Binding-site contacts:
Ligand atom OP1 contacts residue PRO276 of chain 36.A at 3.1 Å.
Ligand atom C2' contacts residue TRP60 of chain 36.A at 4.1 Å (hydrophobic).
Ligand atom N1 contacts residue TRP60 of chain 36.A at 3.5 Å.
Ligand atom C1' contacts residue TRP60 of chain 36.A at 3.5 Å (hydrophobic).
Ligand atom O3' contacts residue GLN137 of chain 36.A at 2.0 Å (h-bond).
Ligand atom C4 contacts residue TRP60 of chain 36.A at 3.5 Å (hydrophobic).
Ligand atom O3' contacts residue TRP60 of chain 36.A at 4.4 Å.
Ligand atom N3 contacts residue TRP60 of chain 36.A at 3.0 Å.
Ligand atom O5' contacts residue TRP60 of chain 36.A at 3.8 Å.
Ligand atom C3' contacts residue PRO276 of chain 36.A at 3.2 Å (hydrophobic).
Ligand atom C2 contacts residue TRP60 of chain 36.A at 3.4 Å (hydrophobic).
Ligand atom N9 contacts residue TRP60 of chain 36.A at 3.8 Å.
Ligand atom O5' contacts residue GLN137 of chain 36.A at 4.3 Å.
Ligand atom C5' contacts residue PRO276 of chain 36.A at 3.7 Å (hydrophobic).
Ligand atom OP2 contacts residue PRO276 of chain 36.A at 3.9 Å.
Ligand atom C1' contacts residue GLN137 of chain 36.A at 4.0 Å.
Ligand atom O5' contacts residue PRO276 of chain 36.A at 2.8 Å.
Ligand atom C3' contacts residue GLN137 of chain 36.A at 2.6 Å.
Ligand atom O4' contacts residue TRP60 of chain 36.A at 4.2 Å.
Ligand atom C5 contacts residue TRP60 of chain 36.A at 3.8 Å (hydrophobic).
Ligand atom P contacts residue GLN137 of chain 36.A at 3.5 Å.
Ligand atom OP2 contacts residue TRP60 of chain 36.A at 4.4 Å.
Ligand atom OP2 contacts residue ARG534 of chain 36.A at 3.6 Å.
Ligand atom C4' contacts residue PRO276 of chain 36.A at 3.7 Å (hydrophobic).
Ligand atom N7 contacts residue TRP60 of chain 36.A at 3.9 Å.
Ligand atom N6 contacts residue ASP58 of chain 36.A at 4.3 Å.
Ligand atom OP2 contacts residue GLN137 of chain 36.A at 3.8 Å.
Ligand atom C4' contacts residue GLN137 of chain 36.A at 4.1 Å.
Ligand atom OP1 contacts residue ASN275 of chain 36.A at 4.5 Å.
Ligand atom OP2 contacts residue ASN139 of chain 36.A at 3.3 Å (h-bond).
Ligand atom OP1 contacts residue GLN137 of chain 36.A at 4.4 Å.
Ligand atom C6 contacts residue TRP60 of chain 36.A at 3.4 Å (hydrophobic).
Ligand atom O3' contacts residue PRO276 of chain 36.A at 3.4 Å.
Ligand atom P contacts residue PRO276 of chain 36.A at 3.8 Å.
Ligand atom OP1 contacts residue ASN139 of chain 36.A at 3.1 Å (h-bond).
Ligand atom C2' contacts residue GLN137 of chain 36.A at 2.9 Å.
Ligand atom N6 contacts residue TRP60 of chain 36.A at 3.0 Å.
Ligand atom P contacts residue ASN139 of chain 36.A at 3.7 Å.
Ligand atom N6 contacts residue GLY57 of chain 36.A at 3.7 Å.
Ligand atom C8 contacts residue TRP60 of chain 36.A at 4.4 Å (hydrophobic).

A small-molecule ligand and the protein it binds are described below.
Small molecule (SMILES): N=c1ccn([C@H]2C[C@H](O[P](=O)(O)OC[C@H]3O[C@@H](n4cnc5c(N)ncnc54)C[C@@H]3O[P](=O)(O)OC[C@H]3O[C@@H](n4cnc5c(N)ncnc54)C[C@@H]3O[P](=O)(O)OC[C@H]3O[C@@H](n4cnc5c(N)ncnc54)C[C@@H]3O)[C@@H](COP(=O)=O)O2)c(=O)[nH]1

Sequence of chain 36.A:
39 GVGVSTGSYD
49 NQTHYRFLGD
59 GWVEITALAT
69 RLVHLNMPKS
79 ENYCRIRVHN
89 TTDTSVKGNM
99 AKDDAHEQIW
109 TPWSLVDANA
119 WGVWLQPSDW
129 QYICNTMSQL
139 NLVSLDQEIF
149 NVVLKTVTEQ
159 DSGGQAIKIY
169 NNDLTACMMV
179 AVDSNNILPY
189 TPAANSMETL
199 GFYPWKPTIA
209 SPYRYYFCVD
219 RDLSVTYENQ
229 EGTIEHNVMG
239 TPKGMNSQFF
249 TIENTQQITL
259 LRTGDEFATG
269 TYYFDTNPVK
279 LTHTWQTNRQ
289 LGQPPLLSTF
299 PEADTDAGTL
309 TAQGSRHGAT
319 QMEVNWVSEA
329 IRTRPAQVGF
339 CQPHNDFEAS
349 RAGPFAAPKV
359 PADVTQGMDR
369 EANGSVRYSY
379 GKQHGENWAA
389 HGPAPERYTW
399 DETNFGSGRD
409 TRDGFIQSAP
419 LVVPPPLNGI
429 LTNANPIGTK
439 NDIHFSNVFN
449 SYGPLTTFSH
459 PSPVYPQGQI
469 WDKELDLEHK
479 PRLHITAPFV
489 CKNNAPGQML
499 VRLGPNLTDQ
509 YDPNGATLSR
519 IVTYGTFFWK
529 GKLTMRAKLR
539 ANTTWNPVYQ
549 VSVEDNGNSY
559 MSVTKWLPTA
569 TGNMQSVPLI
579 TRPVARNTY